The small molecule below binds the protein below.
Small molecule (SMILES): CC(=O)N[C@@H]1[C@@H](O)[C@H](O)[C@@H](CO)O[C@H]1O

Binding-site contacts:
Ligand atom C7 contacts residue ASN93 of chain 1.B at 3.4 Å.
Ligand atom N2 contacts residue ASN93 of chain 1.B at 2.9 Å (h-bond).
Ligand atom O7 contacts residue ASN93 of chain 1.B at 3.6 Å.
Ligand atom C1 contacts residue ASN93 of chain 1.B at 1.5 Å.
Ligand atom C3 contacts residue ASN93 of chain 1.B at 3.9 Å.
Ligand atom O5 contacts residue ASN93 of chain 1.B at 2.4 Å (h-bond).
Ligand atom C5 contacts residue ASN93 of chain 1.B at 3.7 Å.
Ligand atom C2 contacts residue ASN93 of chain 1.B at 2.5 Å.
Ligand atom C4 contacts residue ASN93 of chain 1.B at 4.3 Å.
Ligand atom C8 contacts residue ASN93 of chain 1.B at 4.5 Å.

Sequence of chain 1.B:
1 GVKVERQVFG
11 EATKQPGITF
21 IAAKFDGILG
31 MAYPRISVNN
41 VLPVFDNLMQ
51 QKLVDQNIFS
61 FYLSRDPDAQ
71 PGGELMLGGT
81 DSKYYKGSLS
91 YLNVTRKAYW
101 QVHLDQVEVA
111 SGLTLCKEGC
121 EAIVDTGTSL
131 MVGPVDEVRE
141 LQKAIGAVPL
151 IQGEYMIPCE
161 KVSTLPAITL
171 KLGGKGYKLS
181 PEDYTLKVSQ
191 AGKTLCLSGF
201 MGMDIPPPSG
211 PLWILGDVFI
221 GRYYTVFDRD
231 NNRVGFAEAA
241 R